The small molecule below binds the protein below.
Small molecule (SMILES): CC(=O)N[C@@H]1[C@@H](O)[C@H](O)[C@@H](CO)O[C@H]1O

Sequence of chain 1.D:
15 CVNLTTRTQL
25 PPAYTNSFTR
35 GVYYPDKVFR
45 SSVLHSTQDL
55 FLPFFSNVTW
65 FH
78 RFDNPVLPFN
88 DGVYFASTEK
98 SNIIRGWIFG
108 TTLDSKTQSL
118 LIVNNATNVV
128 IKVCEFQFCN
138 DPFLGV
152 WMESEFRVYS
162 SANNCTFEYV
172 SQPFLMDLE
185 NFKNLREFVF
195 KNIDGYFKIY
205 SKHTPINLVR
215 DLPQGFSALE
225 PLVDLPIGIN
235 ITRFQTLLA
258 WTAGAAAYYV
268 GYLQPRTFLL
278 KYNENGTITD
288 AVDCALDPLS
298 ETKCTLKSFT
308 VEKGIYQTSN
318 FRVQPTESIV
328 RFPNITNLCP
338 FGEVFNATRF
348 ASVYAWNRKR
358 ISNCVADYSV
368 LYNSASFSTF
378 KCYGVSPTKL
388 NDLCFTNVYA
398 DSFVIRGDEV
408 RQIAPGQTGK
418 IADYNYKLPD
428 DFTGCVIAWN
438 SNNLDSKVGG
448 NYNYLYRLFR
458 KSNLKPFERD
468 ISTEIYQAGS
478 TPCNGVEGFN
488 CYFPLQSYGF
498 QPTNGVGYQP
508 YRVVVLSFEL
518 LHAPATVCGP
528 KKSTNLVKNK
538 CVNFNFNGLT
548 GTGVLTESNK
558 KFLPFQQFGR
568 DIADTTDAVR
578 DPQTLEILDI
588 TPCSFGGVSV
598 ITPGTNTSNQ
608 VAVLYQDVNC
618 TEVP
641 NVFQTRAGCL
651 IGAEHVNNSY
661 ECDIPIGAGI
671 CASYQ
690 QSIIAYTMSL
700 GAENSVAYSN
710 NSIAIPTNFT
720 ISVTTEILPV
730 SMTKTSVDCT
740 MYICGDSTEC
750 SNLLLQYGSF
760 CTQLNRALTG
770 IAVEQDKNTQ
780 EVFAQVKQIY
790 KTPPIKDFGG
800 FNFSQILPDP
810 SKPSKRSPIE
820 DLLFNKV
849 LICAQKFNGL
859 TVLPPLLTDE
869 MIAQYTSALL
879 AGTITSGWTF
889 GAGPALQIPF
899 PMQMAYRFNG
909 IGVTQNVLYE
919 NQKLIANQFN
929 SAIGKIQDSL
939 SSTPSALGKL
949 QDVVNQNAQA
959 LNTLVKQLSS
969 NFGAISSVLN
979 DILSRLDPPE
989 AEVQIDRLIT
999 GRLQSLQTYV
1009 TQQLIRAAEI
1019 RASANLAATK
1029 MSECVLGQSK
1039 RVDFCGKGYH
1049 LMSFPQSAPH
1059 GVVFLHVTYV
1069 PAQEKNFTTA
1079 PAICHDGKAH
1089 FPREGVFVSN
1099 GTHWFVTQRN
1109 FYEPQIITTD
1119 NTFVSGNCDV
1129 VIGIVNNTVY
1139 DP

Binding-site contacts:
Ligand atom C5 contacts residue GLN580 of chain 1.D at 4.3 Å.
Ligand atom O5 contacts residue GLN580 of chain 1.D at 4.0 Å.
Ligand atom O7 contacts residue GLN580 of chain 1.D at 4.4 Å.
Ligand atom N2 contacts residue ASN331 of chain 1.D at 2.8 Å (h-bond).
Ligand atom C6 contacts residue GLN580 of chain 1.D at 3.9 Å.
Ligand atom C2 contacts residue ASN331 of chain 1.D at 2.5 Å.
Ligand atom O5 contacts residue ASN331 of chain 1.D at 2.4 Å (h-bond).
Ligand atom C4 contacts residue GLN580 of chain 1.D at 4.2 Å.
Ligand atom C1 contacts residue ASN331 of chain 1.D at 1.4 Å.
Ligand atom C5 contacts residue ASN331 of chain 1.D at 3.7 Å.
Ligand atom C4 contacts residue ASN331 of chain 1.D at 4.2 Å.
Ligand atom C3 contacts residue ASN331 of chain 1.D at 3.8 Å.
Ligand atom C8 contacts residue ASN331 of chain 1.D at 3.8 Å.
Ligand atom C7 contacts residue ASN331 of chain 1.D at 3.5 Å.
Ligand atom O7 contacts residue ASN331 of chain 1.D at 3.9 Å.